Sequence of chain 1.G:
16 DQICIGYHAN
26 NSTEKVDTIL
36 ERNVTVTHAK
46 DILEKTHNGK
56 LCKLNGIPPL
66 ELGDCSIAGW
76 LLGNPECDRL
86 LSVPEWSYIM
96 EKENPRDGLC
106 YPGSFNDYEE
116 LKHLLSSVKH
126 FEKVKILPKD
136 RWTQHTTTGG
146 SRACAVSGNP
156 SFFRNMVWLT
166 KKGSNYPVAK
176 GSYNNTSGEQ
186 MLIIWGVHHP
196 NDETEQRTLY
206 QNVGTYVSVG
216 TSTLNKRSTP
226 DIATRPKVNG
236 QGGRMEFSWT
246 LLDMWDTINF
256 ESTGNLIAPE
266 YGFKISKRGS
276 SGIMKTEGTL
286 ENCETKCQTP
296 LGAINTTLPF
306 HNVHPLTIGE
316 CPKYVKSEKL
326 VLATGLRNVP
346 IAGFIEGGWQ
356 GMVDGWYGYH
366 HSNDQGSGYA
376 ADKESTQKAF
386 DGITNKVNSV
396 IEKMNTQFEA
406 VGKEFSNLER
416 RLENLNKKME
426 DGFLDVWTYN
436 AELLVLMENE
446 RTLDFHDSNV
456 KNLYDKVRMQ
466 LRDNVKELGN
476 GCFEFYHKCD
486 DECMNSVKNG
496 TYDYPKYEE

The protein below binds the small molecule below.
Small molecule (SMILES): CC(=O)N[C@@H]1[C@@H](O)[C@H](O)[C@@H](CO)O[C@H]1O

Binding-site contacts:
Ligand atom O5 contacts residue ASN38 of chain 1.G at 2.5 Å (h-bond).
Ligand atom C7 contacts residue ARG37 of chain 1.G at 4.4 Å.
Ligand atom C1 contacts residue ASN38 of chain 1.G at 1.5 Å.
Ligand atom C8 contacts residue ARG37 of chain 1.G at 3.8 Å.
Ligand atom C2 contacts residue ASN38 of chain 1.G at 2.5 Å.
Ligand atom C4 contacts residue ASN38 of chain 1.G at 4.4 Å.
Ligand atom C5 contacts residue ASN38 of chain 1.G at 3.9 Å.
Ligand atom C7 contacts residue ASN38 of chain 1.G at 3.4 Å.
Ligand atom N2 contacts residue ASN38 of chain 1.G at 2.9 Å (h-bond).
Ligand atom C6 contacts residue ASN38 of chain 1.G at 4.5 Å.
Ligand atom C8 contacts residue ASN38 of chain 1.G at 4.5 Å.
Ligand atom O7 contacts residue ASN38 of chain 1.G at 3.5 Å (h-bond).
Ligand atom C3 contacts residue ASN38 of chain 1.G at 3.9 Å.